Binding-site contacts:
Ligand atom N contacts residue LEU31 of chain 1.B at 4.4 Å.
Ligand atom CA contacts residue PRO51 of chain 1.B at 3.5 Å (hydrophobic).
Ligand atom O contacts residue GLU29 of chain 1.B at 4.3 Å.
Ligand atom N contacts residue GLU29 of chain 1.B at 4.0 Å.
Ligand atom O contacts residue PRO53 of chain 1.B at 4.2 Å.
Ligand atom CA contacts residue PRO52 of chain 1.B at 3.8 Å (hydrophobic).
Ligand atom N contacts residue PRO52 of chain 1.B at 3.7 Å.
Ligand atom N contacts residue PHE39 of chain 1.B at 3.7 Å.
Ligand atom N contacts residue PRO51 of chain 1.B at 3.7 Å.
Ligand atom CA contacts residue PHE39 of chain 1.B at 4.4 Å (hydrophobic).
Ligand atom O contacts residue PRO52 of chain 1.B at 2.8 Å (h-bond).
Ligand atom N contacts residue PRO53 of chain 1.B at 3.7 Å.
Ligand atom O contacts residue GLN54 of chain 1.B at 4.1 Å.
Ligand atom C contacts residue PRO51 of chain 1.B at 4.2 Å (hydrophobic).
Ligand atom C contacts residue PRO52 of chain 1.B at 3.7 Å (hydrophobic).
Ligand atom O contacts residue PRO51 of chain 1.B at 4.3 Å.

The protein below binds the small molecule below.
Small molecule (SMILES): NCC(=O)O

Sequence of chain 1.B:
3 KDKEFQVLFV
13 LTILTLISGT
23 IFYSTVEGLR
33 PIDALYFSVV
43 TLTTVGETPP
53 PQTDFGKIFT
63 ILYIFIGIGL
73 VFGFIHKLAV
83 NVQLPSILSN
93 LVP